The small molecule below binds the protein below.
Small molecule (SMILES): CC(=O)N[C@@H]1[C@@H](O)[C@H](O)[C@@H](CO)O[C@H]1O

Binding-site contacts:
Ligand atom C7 contacts residue ASN376 of chain 1.A at 3.2 Å.
Ligand atom C5 contacts residue ASN376 of chain 1.A at 3.5 Å.
Ligand atom C8 contacts residue ARG544 of chain 1.A at 4.5 Å.
Ligand atom C1 contacts residue ASN376 of chain 1.A at 1.3 Å.
Ligand atom O7 contacts residue ASN376 of chain 1.A at 3.6 Å.
Ligand atom N2 contacts residue ASN376 of chain 1.A at 2.8 Å (h-bond).
Ligand atom C2 contacts residue ASN376 of chain 1.A at 2.4 Å.
Ligand atom C7 contacts residue ALA255 of chain 1.A at 3.6 Å (hydrophobic).
Ligand atom C8 contacts residue TYR375 of chain 1.A at 4.2 Å (hydrophobic).
Ligand atom C8 contacts residue ALA255 of chain 1.A at 3.6 Å (hydrophobic).
Ligand atom C3 contacts residue ASN376 of chain 1.A at 3.7 Å.
Ligand atom O7 contacts residue ALA255 of chain 1.A at 3.4 Å.
Ligand atom O5 contacts residue ASN376 of chain 1.A at 2.2 Å (h-bond).
Ligand atom C4 contacts residue ASN376 of chain 1.A at 4.1 Å.
Ligand atom O7 contacts residue ARG544 of chain 1.A at 3.6 Å.
Ligand atom C8 contacts residue ASN376 of chain 1.A at 4.0 Å.
Ligand atom O3 contacts residue PRO256 of chain 1.A at 4.0 Å.

Sequence of chain 1.A:
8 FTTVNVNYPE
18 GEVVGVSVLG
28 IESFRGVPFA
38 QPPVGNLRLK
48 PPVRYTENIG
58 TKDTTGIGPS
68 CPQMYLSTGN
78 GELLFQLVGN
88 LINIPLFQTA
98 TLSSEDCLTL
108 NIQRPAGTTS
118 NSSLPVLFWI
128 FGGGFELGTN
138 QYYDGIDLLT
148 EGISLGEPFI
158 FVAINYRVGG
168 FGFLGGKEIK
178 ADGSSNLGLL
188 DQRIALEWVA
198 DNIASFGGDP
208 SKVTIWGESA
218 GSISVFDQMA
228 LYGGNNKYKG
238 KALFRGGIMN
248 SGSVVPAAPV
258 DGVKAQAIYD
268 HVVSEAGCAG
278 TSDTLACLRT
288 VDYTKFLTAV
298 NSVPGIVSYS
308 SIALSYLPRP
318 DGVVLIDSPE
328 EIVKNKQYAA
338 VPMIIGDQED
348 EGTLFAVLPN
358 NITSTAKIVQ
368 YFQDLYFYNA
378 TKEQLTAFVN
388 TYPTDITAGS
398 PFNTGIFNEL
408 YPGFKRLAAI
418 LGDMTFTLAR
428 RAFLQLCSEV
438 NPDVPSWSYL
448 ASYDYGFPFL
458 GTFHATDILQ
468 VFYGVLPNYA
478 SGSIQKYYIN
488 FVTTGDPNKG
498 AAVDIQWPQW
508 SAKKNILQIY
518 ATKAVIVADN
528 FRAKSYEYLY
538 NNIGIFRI